This small molecule binds to this protein.
Small molecule (SMILES): CC(=O)N[C@H]1[C@H](O[C@H]2[C@H](O)[C@@H](NC(C)=O)CO[C@@H]2CO)O[C@H](CO)[C@@H](O)[C@@H]1O

Binding-site contacts:
Ligand atom C7 contacts residue ASN528 of chain 1.D at 3.7 Å.
Ligand atom C1 contacts residue ASN528 of chain 1.D at 1.4 Å.
Ligand atom C5 contacts residue ASN528 of chain 1.D at 3.7 Å.
Ligand atom O5 contacts residue ASN528 of chain 1.D at 2.4 Å (h-bond).
Ligand atom O7 contacts residue ASN528 of chain 1.D at 4.3 Å.
Ligand atom C4 contacts residue ASN528 of chain 1.D at 4.3 Å.
Ligand atom N2 contacts residue ASN528 of chain 1.D at 2.7 Å (h-bond).
Ligand atom C2 contacts residue ASN528 of chain 1.D at 2.4 Å.
Ligand atom C3 contacts residue ASN528 of chain 1.D at 3.7 Å.

Sequence of chain 1.D:
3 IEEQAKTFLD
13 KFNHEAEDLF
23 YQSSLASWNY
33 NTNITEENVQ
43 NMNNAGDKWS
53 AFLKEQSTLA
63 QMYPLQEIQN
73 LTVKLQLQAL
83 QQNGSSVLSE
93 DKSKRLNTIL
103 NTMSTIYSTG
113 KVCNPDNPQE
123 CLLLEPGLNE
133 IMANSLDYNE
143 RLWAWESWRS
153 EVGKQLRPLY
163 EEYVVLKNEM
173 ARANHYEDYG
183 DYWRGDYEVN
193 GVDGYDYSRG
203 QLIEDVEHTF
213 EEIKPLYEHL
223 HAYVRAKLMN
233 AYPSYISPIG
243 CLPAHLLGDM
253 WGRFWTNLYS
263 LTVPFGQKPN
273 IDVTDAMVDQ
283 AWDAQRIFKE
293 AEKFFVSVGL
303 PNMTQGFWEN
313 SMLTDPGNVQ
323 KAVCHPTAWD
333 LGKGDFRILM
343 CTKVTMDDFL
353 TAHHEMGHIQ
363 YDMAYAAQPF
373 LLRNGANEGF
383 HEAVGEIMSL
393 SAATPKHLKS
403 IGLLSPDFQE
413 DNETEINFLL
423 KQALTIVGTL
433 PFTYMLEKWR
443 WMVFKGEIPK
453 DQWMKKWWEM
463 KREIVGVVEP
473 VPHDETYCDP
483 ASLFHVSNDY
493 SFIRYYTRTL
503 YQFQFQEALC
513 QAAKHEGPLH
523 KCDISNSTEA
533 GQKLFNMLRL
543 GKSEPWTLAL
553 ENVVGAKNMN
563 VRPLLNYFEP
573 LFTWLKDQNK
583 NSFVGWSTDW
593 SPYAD